This small molecule binds to this protein.
Small molecule (SMILES): CC(=O)N[C@@H]1[C@@H](O)[C@H](O)[C@@H](CO)O[C@H]1O

Binding-site contacts:
Ligand atom C6 contacts residue SER398 of chain 1.B at 3.5 Å.
Ligand atom C8 contacts residue ASN99 of chain 1.B at 3.1 Å.
Ligand atom O6 contacts residue ASN99 of chain 1.B at 4.4 Å.
Ligand atom N2 contacts residue ASN99 of chain 1.B at 3.3 Å (h-bond).
Ligand atom C2 contacts residue ASN99 of chain 1.B at 2.5 Å.
Ligand atom C5 contacts residue ASN99 of chain 1.B at 3.0 Å.
Ligand atom O6 contacts residue SER398 of chain 1.B at 3.2 Å (h-bond).
Ligand atom C7 contacts residue ASN99 of chain 1.B at 3.0 Å.
Ligand atom C6 contacts residue ASN99 of chain 1.B at 3.0 Å.
Ligand atom O3 contacts residue ASN99 of chain 1.B at 4.5 Å.
Ligand atom C4 contacts residue ASN99 of chain 1.B at 3.5 Å.
Ligand atom O5 contacts residue ASN99 of chain 1.B at 2.4 Å (h-bond).
Ligand atom C3 contacts residue ASN99 of chain 1.B at 3.5 Å.
Ligand atom O7 contacts residue ASN99 of chain 1.B at 3.4 Å (h-bond).
Ligand atom C8 contacts residue LYS98 of chain 1.B at 4.3 Å.
Ligand atom C1 contacts residue ASN99 of chain 1.B at 1.4 Å.

Sequence of chain 1.B:
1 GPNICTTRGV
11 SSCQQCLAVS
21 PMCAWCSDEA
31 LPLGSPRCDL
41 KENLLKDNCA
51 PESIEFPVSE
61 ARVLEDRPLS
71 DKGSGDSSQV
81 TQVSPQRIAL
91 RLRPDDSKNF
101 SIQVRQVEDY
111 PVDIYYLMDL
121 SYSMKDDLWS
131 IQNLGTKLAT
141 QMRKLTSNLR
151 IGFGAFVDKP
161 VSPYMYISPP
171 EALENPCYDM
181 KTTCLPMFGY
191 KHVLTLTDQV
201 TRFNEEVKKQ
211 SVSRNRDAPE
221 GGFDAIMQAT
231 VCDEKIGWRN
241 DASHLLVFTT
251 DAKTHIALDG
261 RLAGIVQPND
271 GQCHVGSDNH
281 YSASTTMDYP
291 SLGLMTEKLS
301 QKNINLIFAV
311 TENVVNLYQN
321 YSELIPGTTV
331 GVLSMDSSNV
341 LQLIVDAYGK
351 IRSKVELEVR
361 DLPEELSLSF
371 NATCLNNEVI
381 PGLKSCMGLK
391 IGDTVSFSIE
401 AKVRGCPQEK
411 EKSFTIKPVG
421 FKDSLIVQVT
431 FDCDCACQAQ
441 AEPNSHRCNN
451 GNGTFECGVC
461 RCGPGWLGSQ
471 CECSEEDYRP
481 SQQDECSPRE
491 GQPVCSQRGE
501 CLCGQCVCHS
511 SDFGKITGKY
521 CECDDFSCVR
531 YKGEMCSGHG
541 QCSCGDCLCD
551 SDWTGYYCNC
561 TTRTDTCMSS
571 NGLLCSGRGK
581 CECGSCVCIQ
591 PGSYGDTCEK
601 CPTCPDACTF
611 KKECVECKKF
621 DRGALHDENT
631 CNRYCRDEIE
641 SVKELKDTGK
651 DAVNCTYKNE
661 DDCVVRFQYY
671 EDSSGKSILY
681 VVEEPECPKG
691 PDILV